Sequence of chain 1.A:
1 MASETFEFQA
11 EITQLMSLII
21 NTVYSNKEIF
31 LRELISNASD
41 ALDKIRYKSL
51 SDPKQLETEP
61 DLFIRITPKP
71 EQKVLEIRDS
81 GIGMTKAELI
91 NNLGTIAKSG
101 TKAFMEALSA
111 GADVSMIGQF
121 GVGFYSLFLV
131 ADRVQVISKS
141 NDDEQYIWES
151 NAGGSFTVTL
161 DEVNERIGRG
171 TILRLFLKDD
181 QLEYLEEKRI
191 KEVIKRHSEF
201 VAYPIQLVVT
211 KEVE

Binding-site contacts:
Ligand atom O1 contacts residue THR171 of chain 1.A at 3.3 Å (h-bond).
Ligand atom C8 contacts residue MET84 of chain 1.A at 3.7 Å (hydrophobic).
Ligand atom O4 contacts residue LEU34 of chain 1.A at 4.2 Å.
Ligand atom O1 contacts residue ALA41 of chain 1.A at 4.2 Å.
Ligand atom C4 contacts residue ASP79 of chain 1.A at 3.7 Å.
Ligand atom O1 contacts residue MET84 of chain 1.A at 3.6 Å.
Ligand atom C15 contacts residue ILE82 of chain 1.A at 4.1 Å (hydrophobic).
Ligand atom C4 contacts residue ASN37 of chain 1.A at 3.8 Å.
Ligand atom O10 contacts residue MET84 of chain 1.A at 4.0 Å.
Ligand atom C5 contacts residue ASN37 of chain 1.A at 3.4 Å.
Ligand atom CL1 contacts residue PHE124 of chain 1.A at 3.4 Å.
Ligand atom CL1 contacts residue ASN37 of chain 1.A at 3.5 Å.
Ligand atom C7 contacts residue MET84 of chain 1.A at 4.0 Å (hydrophobic).
Ligand atom C5 contacts residue LEU173 of chain 1.A at 4.3 Å (hydrophobic).
Ligand atom C3 contacts residue ASN37 of chain 1.A at 4.2 Å.
Ligand atom C4 contacts residue ALA38 of chain 1.A at 4.2 Å (hydrophobic).
Ligand atom C13 contacts residue LYS44 of chain 1.A at 3.6 Å.
Ligand atom C11 contacts residue ASN37 of chain 1.A at 3.9 Å.
Ligand atom C1 contacts residue ALA41 of chain 1.A at 4.1 Å (hydrophobic).
Ligand atom O1 contacts residue GLY83 of chain 1.A at 3.9 Å.
Ligand atom C16 contacts residue ILE82 of chain 1.A at 3.7 Å (hydrophobic).
Ligand atom C12 contacts residue ASP40 of chain 1.A at 4.4 Å.
Ligand atom C2 contacts residue MET84 of chain 1.A at 4.0 Å (hydrophobic).
Ligand atom O3 contacts residue ASN37 of chain 1.A at 4.2 Å.
Ligand atom O3 contacts residue THR171 of chain 1.A at 3.7 Å.
Ligand atom O3 contacts residue ALA41 of chain 1.A at 3.3 Å.
Ligand atom C3 contacts residue ASP79 of chain 1.A at 3.7 Å.
Ligand atom C2 contacts residue ALA41 of chain 1.A at 4.4 Å (hydrophobic).
Ligand atom C6 contacts residue ASN37 of chain 1.A at 3.9 Å.
Ligand atom C1 contacts residue THR171 of chain 1.A at 4.2 Å.
Ligand atom C3 contacts residue THR171 of chain 1.A at 4.1 Å.
Ligand atom C16 contacts residue MET84 of chain 1.A at 4.0 Å (hydrophobic).
Ligand atom C16 contacts residue GLY83 of chain 1.A at 3.8 Å.
Ligand atom C10 contacts residue ASN37 of chain 1.A at 4.0 Å.
Ligand atom O3 contacts residue ASP79 of chain 1.A at 2.8 Å (salt-bridge).
Ligand atom O4 contacts residue LEU173 of chain 1.A at 3.7 Å.
Ligand atom C3 contacts residue ALA41 of chain 1.A at 4.0 Å (hydrophobic).
Ligand atom C12 contacts residue LYS44 of chain 1.A at 4.1 Å.
Ligand atom O4 contacts residue ASN37 of chain 1.A at 3.2 Å.
Ligand atom C1 contacts residue MET84 of chain 1.A at 3.7 Å (hydrophobic).

This small molecule binds to this protein.
Small molecule (SMILES): O=C1CCC/C=C/CCOC(=O)c2c(O)cc(O)c(Cl)c2C1